Binding-site contacts:
Ligand atom C6 contacts residue TYR163 of chain 3.A at 3.6 Å (hydrophobic).
Ligand atom N6 contacts residue GLY149 of chain 2.A at 3.9 Å.
Ligand atom N1 contacts residue TYR163 of chain 3.A at 4.0 Å.
Ligand atom N3 contacts residue TYR163 of chain 3.A at 3.5 Å.
Ligand atom C6 contacts residue ILE187 of chain 2.A at 3.9 Å (hydrophobic).
Ligand atom N6 contacts residue ALA185 of chain 2.A at 2.9 Å (h-bond).
Ligand atom N1 contacts residue ILE187 of chain 2.A at 3.2 Å.
Ligand atom N1 contacts residue SER166 of chain 3.A at 2.9 Å (h-bond).
Ligand atom O2' contacts residue ALA162 of chain 3.A at 3.1 Å.
Ligand atom C6 contacts residue ASP150 of chain 2.A at 4.0 Å.
Ligand atom N1 contacts residue ALA185 of chain 2.A at 3.7 Å.
Ligand atom N7 contacts residue ASP150 of chain 2.A at 4.0 Å.
Ligand atom C3' contacts residue GLU123 of chain 3.A at 3.2 Å.
Ligand atom N3 contacts residue SER166 of chain 3.A at 4.2 Å.
Ligand atom C6 contacts residue ALA185 of chain 2.A at 3.7 Å (hydrophobic).
Ligand atom O2' contacts residue ASN122 of chain 3.A at 3.9 Å.
Ligand atom C2 contacts residue TYR163 of chain 3.A at 3.8 Å (hydrophobic).
Ligand atom O3' contacts residue LEU49 of chain 3.A at 3.8 Å.
Ligand atom C8 contacts residue TYR163 of chain 3.A at 3.7 Å (hydrophobic).
Ligand atom N9 contacts residue TYR163 of chain 3.A at 3.9 Å.
Ligand atom C2' contacts residue TYR163 of chain 3.A at 3.9 Å (hydrophobic).
Ligand atom N3 contacts residue ALA162 of chain 3.A at 4.0 Å.
Ligand atom BR8 contacts residue TYR163 of chain 3.A at 4.2 Å.
Ligand atom O2' contacts residue GLU123 of chain 3.A at 2.6 Å (salt-bridge).
Ligand atom C3' contacts residue ASP222 of chain 3.A at 4.0 Å.
Ligand atom N6 contacts residue ASP150 of chain 2.A at 2.9 Å (salt-bridge).
Ligand atom C4 contacts residue TYR163 of chain 3.A at 3.8 Å (hydrophobic).
Ligand atom C5 contacts residue TYR163 of chain 3.A at 3.6 Å (hydrophobic).
Ligand atom N3 contacts residue ILE187 of chain 2.A at 3.8 Å.
Ligand atom C2' contacts residue GLU123 of chain 3.A at 3.2 Å.
Ligand atom O3' contacts residue ASN122 of chain 3.A at 3.1 Å (h-bond).
Ligand atom N7 contacts residue TYR163 of chain 3.A at 3.8 Å.
Ligand atom O2' contacts residue TYR163 of chain 3.A at 3.4 Å (h-bond).
Ligand atom C6 contacts residue SER166 of chain 3.A at 4.1 Å.
Ligand atom C2 contacts residue ILE187 of chain 2.A at 3.4 Å (hydrophobic).
Ligand atom O3' contacts residue ASP222 of chain 3.A at 3.9 Å.
Ligand atom C2 contacts residue SER166 of chain 3.A at 3.0 Å.
Ligand atom O3' contacts residue GLU123 of chain 3.A at 3.0 Å (salt-bridge).
Ligand atom N6 contacts residue TYR163 of chain 3.A at 3.6 Å.
Ligand atom C2 contacts residue ALA162 of chain 3.A at 4.1 Å (hydrophobic).

Sequence of chain 2.A:
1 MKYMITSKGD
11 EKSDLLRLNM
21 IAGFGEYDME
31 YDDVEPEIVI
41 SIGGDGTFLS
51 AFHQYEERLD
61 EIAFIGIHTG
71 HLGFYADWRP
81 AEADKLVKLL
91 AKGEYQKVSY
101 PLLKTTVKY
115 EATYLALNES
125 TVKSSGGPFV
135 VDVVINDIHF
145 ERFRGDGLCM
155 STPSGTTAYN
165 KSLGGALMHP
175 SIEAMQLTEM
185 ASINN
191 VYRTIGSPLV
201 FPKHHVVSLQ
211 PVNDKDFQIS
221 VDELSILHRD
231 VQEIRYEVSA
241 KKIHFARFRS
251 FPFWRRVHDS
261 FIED

A protein and the small-molecule ligand that binds it are described below.
Small molecule (SMILES): NC[C@H]1O[C@@H](n2c(Br)nc3c(N)ncnc32)[C@H](O)[C@@H]1O

Sequence of chain 3.A:
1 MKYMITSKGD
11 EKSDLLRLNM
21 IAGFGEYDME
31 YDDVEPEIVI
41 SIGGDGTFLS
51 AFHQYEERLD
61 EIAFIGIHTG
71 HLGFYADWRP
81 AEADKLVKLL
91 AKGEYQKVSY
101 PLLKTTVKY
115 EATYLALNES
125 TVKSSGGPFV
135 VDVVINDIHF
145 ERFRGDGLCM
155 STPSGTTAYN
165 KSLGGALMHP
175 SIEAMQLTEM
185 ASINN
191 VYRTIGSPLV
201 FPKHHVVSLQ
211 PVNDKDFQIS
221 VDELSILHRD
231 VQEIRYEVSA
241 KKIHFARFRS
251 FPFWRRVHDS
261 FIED